Binding-site contacts:
Ligand atom O1 contacts residue PHE124 of chain 1.A at 3.0 Å (h-bond).
Ligand atom O7 contacts residue LYS44 of chain 1.A at 3.0 Å (salt-bridge).
Ligand atom C27 contacts residue ASN92 of chain 1.A at 3.8 Å.
Ligand atom N1 contacts residue GLY121 of chain 1.A at 3.3 Å (h-bond).
Ligand atom C2 contacts residue PHE124 of chain 1.A at 3.8 Å (hydrophobic).
Ligand atom C1 contacts residue PHE124 of chain 1.A at 3.5 Å (hydrophobic).
Ligand atom C29 contacts residue ASP40 of chain 1.A at 3.4 Å.
Ligand atom O2 contacts residue ASN37 of chain 1.A at 3.7 Å.
Ligand atom O4 contacts residue ALA41 of chain 1.A at 3.5 Å.
Ligand atom O1 contacts residue GLY123 of chain 1.A at 3.3 Å (h-bond).
Ligand atom C25 contacts residue ASN37 of chain 1.A at 3.4 Å.
Ligand atom O9 contacts residue LYS98 of chain 1.A at 3.0 Å.
Ligand atom O2 contacts residue PHE124 of chain 1.A at 3.5 Å.
Ligand atom C23 contacts residue MET136 of chain 1.A at 3.5 Å (hydrophobic).
Ligand atom C22 contacts residue ASN92 of chain 1.A at 3.6 Å.
Ligand atom O7 contacts residue ASP40 of chain 1.A at 2.9 Å (salt-bridge).
Ligand atom O5 contacts residue LYS44 of chain 1.A at 2.9 Å (salt-bridge).
Ligand atom O1 contacts residue GLY121 of chain 1.A at 3.4 Å (h-bond).
Ligand atom C29 contacts residue LYS44 of chain 1.A at 3.5 Å.
Ligand atom O1 contacts residue VAL122 of chain 1.A at 3.1 Å.
Ligand atom C17 contacts residue ASP40 of chain 1.A at 3.7 Å.
Ligand atom N2 contacts residue ALA38 of chain 1.A at 3.6 Å.
Ligand atom O3 contacts residue ASN37 of chain 1.A at 3.6 Å.
Ligand atom O9 contacts residue GLY121 of chain 1.A at 3.4 Å (h-bond).
Ligand atom C28 contacts residue ASN92 of chain 1.A at 3.2 Å.
Ligand atom C10 contacts residue LYS44 of chain 1.A at 3.7 Å.
Ligand atom O8 contacts residue ASN37 of chain 1.A at 3.8 Å.
Ligand atom C26 contacts residue ALA41 of chain 1.A at 3.8 Å (hydrophobic).
Ligand atom N2 contacts residue ASP79 of chain 1.A at 2.6 Å (salt-bridge).
Ligand atom O8 contacts residue ASP40 of chain 1.A at 2.9 Å (salt-bridge).
Ligand atom C26 contacts residue ILE82 of chain 1.A at 3.4 Å (hydrophobic).
Ligand atom C18 contacts residue ASP40 of chain 1.A at 3.7 Å.
Ligand atom C23 contacts residue PHE124 of chain 1.A at 3.4 Å (hydrophobic).
Ligand atom C19 contacts residue ASN37 of chain 1.A at 3.2 Å.
Ligand atom C25 contacts residue ASP40 of chain 1.A at 3.6 Å.
Ligand atom C13 contacts residue LYS44 of chain 1.A at 3.7 Å.
Ligand atom O4 contacts residue THR171 of chain 1.A at 3.6 Å (h-bond).
Ligand atom N2 contacts residue ASN37 of chain 1.A at 3.8 Å.
Ligand atom C26 contacts residue LYS44 of chain 1.A at 3.7 Å.
Ligand atom C1 contacts residue GLY121 of chain 1.A at 3.4 Å.

A small-molecule ligand and the protein it binds are described below.
Small molecule (SMILES): COC1=C2C[C@@H](C)C[C@H](OC)[C@H](O)[C@@H](C)/C=C(\C)[C@H](OC(N)=O)[C@@H](OC)/C=C\C=C(/C)C(=O)NC(=CC1=O)C2=O

Sequence of chain 1.A:
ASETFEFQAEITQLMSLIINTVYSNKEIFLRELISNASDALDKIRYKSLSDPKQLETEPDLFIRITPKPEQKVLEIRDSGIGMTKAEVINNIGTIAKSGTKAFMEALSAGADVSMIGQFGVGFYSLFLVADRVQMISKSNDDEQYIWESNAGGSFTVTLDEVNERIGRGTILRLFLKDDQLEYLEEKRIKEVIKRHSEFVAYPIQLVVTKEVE